Sequence of chain 1.A:
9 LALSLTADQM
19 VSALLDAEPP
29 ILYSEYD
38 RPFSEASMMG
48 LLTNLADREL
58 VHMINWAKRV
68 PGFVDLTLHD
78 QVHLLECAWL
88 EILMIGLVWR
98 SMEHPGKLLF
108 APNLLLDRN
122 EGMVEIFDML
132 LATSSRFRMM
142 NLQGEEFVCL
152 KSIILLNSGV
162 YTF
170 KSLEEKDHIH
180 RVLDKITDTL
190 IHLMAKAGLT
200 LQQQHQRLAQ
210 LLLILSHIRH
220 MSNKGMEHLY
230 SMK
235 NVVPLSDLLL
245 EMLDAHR

This small molecule binds to this protein.
Small molecule (SMILES): CC[C@H](C)[C@H](NC(=O)[C@@H](N)CCCCN)C(=O)N[C@@H](CC(C)C)C(=O)N[C@@H](C)C(=O)N[C@@H](C)C(=O)N[C@@H](CC(C)C)C(=O)N[C@@H](CC(C)C)C(=O)N[C@@H](CCC(N)=O)C(=O)N[C@H](C=O)CC(=O)O

Binding-site contacts:
Ligand atom CD1 contacts residue LEU75 of chain 1.A at 4.2 Å (hydrophobic).
Ligand atom CD contacts residue GLU83 of chain 1.A at 3.5 Å.
Ligand atom CD1 contacts residue LEU242 of chain 1.A at 3.7 Å (hydrophobic).
Ligand atom CA contacts residue GLU245 of chain 1.A at 3.4 Å.
Ligand atom CG2 contacts residue LEU242 of chain 1.A at 4.0 Å (hydrophobic).
Ligand atom CB contacts residue LEU75 of chain 1.A at 3.8 Å (hydrophobic).
Ligand atom CD1 contacts residue LEU242 of chain 1.A at 3.9 Å (hydrophobic).
Ligand atom CG contacts residue ILE61 of chain 1.A at 4.0 Å (hydrophobic).
Ligand atom C contacts residue GLU245 of chain 1.A at 3.5 Å.
Ligand atom CE contacts residue GLU83 of chain 1.A at 3.8 Å.
Ligand atom CD1 contacts residue VAL79 of chain 1.A at 3.7 Å (hydrophobic).
Ligand atom N contacts residue GLU245 of chain 1.A at 2.6 Å (salt-bridge).
Ligand atom CD1 contacts residue ILE61 of chain 1.A at 3.6 Å (hydrophobic).
Ligand atom O contacts residue LYS65 of chain 1.A at 3.3 Å (salt-bridge).
Ligand atom CG1 contacts residue GLU245 of chain 1.A at 3.5 Å.
Ligand atom O contacts residue LYS65 of chain 1.A at 3.0 Å (salt-bridge).
Ligand atom C contacts residue GLU245 of chain 1.A at 4.0 Å.
Ligand atom N contacts residue GLU245 of chain 1.A at 3.6 Å.
Ligand atom CD1 contacts residue ASP241 of chain 1.A at 3.6 Å.
Ligand atom CB contacts residue LEU242 of chain 1.A at 3.9 Å (hydrophobic).
Ligand atom O contacts residue ILE61 of chain 1.A at 4.1 Å.
Ligand atom CA contacts residue GLU245 of chain 1.A at 3.5 Å.
Ligand atom CD2 contacts residue VAL79 of chain 1.A at 3.5 Å (hydrophobic).
Ligand atom CD2 contacts residue LEU82 of chain 1.A at 3.9 Å (hydrophobic).
Ligand atom C contacts residue LYS65 of chain 1.A at 3.1 Å.
Ligand atom CD2 contacts residue MET246 of chain 1.A at 3.9 Å (hydrophobic).
Ligand atom C contacts residue ILE61 of chain 1.A at 4.2 Å (hydrophobic).
Ligand atom CD contacts residue VAL79 of chain 1.A at 3.9 Å (hydrophobic).
Ligand atom CD1 contacts residue LEU82 of chain 1.A at 3.7 Å (hydrophobic).
Ligand atom NZ contacts residue VAL79 of chain 1.A at 4.1 Å.
Ligand atom CD2 contacts residue ILE61 of chain 1.A at 3.7 Å (hydrophobic).
Ligand atom CB contacts residue GLU245 of chain 1.A at 3.3 Å.
Ligand atom NZ contacts residue GLU83 of chain 1.A at 2.9 Å (salt-bridge).
Ligand atom CD2 contacts residue GLU83 of chain 1.A at 3.6 Å.
Ligand atom C contacts residue LYS65 of chain 1.A at 3.9 Å.
Ligand atom CD2 contacts residue GLN78 of chain 1.A at 4.0 Å.
Ligand atom CB contacts residue GLU245 of chain 1.A at 3.3 Å.
Ligand atom CD1 contacts residue GLN78 of chain 1.A at 4.0 Å.
Ligand atom N contacts residue LEU242 of chain 1.A at 4.0 Å.
Ligand atom CB contacts residue ILE61 of chain 1.A at 4.1 Å (hydrophobic).